Binding-site contacts:
Ligand atom N1 contacts residue NAP1 of chain 1.M at 2.8 Å (h-bond).
Ligand atom CAJ contacts residue PHE117 of chain 1.D at 4.0 Å (hydrophobic).
Ligand atom CAM contacts residue NAP1 of chain 1.M at 3.5 Å.
Ligand atom NAN contacts residue SER115 of chain 1.D at 2.9 Å (h-bond).
Ligand atom NAG contacts residue NAP1 of chain 1.M at 3.5 Å.
Ligand atom C6 contacts residue PHE117 of chain 1.D at 3.6 Å (hydrophobic).
Ligand atom C4 contacts residue PHE117 of chain 1.D at 3.6 Å (hydrophobic).
Ligand atom C6 contacts residue NAP1 of chain 1.M at 3.6 Å.
Ligand atom CAI contacts residue NAP1 of chain 1.M at 3.5 Å.
Ligand atom C2 contacts residue PHE117 of chain 1.D at 3.3 Å (hydrophobic).
Ligand atom NAO contacts residue ARG34 of chain 1.D at 3.5 Å (salt-bridge).
Ligand atom NAN contacts residue NAP1 of chain 1.M at 3.0 Å (h-bond).
Ligand atom CAK contacts residue GLY225 of chain 1.D at 3.9 Å.
Ligand atom CAH contacts residue NAP1 of chain 1.M at 3.2 Å.
Ligand atom N3 contacts residue PHE117 of chain 1.D at 3.7 Å.
Ligand atom N1 contacts residue TYR194 of chain 1.D at 3.6 Å.
Ligand atom NAN contacts residue PHE117 of chain 1.D at 3.6 Å.
Ligand atom C2 contacts residue SER115 of chain 1.D at 3.8 Å.
Ligand atom N1 contacts residue SER115 of chain 1.D at 3.9 Å.
Ligand atom CAJ contacts residue NAP1 of chain 1.M at 3.3 Å.
Ligand atom CAH contacts residue PHE117 of chain 1.D at 3.7 Å (hydrophobic).
Ligand atom CAM contacts residue PHE117 of chain 1.D at 3.9 Å (hydrophobic).
Ligand atom C6 contacts residue TYR194 of chain 1.D at 3.6 Å (hydrophobic).
Ligand atom CAH contacts residue TYR194 of chain 1.D at 3.9 Å (hydrophobic).
Ligand atom NAG contacts residue PHE117 of chain 1.D at 3.6 Å.
Ligand atom CAL contacts residue NAP1 of chain 1.M at 3.7 Å.
Ligand atom C5 contacts residue PHE117 of chain 1.D at 3.6 Å (hydrophobic).
Ligand atom N1 contacts residue PHE117 of chain 1.D at 3.5 Å.
Ligand atom OAP contacts residue NAP1 of chain 1.M at 4.0 Å.
Ligand atom CAK contacts residue NAP1 of chain 1.M at 3.8 Å.
Ligand atom C2 contacts residue NAP1 of chain 1.M at 3.3 Å.
Ligand atom NAG contacts residue ASP181 of chain 1.D at 3.8 Å.
Ligand atom NAO contacts residue NAP1 of chain 1.M at 3.5 Å (h-bond).
Ligand atom NAG contacts residue TYR194 of chain 1.D at 2.9 Å (h-bond).
Ligand atom CAJ contacts residue ASP181 of chain 1.D at 3.6 Å.
Ligand atom C5 contacts residue NAP1 of chain 1.M at 3.7 Å.
Ligand atom NAO contacts residue PHE117 of chain 1.D at 4.0 Å.
Ligand atom CAI contacts residue PHE117 of chain 1.D at 3.7 Å (hydrophobic).
Ligand atom C4 contacts residue NAP1 of chain 1.M at 3.6 Å.
Ligand atom N3 contacts residue NAP1 of chain 1.M at 2.8 Å (h-bond).

A small-molecule ligand and the protein it binds are described below.
Small molecule (SMILES): Nc1nc(N)c2c(n1)[nH]c1ccc(O)cc12

Sequence of chain 1.D:
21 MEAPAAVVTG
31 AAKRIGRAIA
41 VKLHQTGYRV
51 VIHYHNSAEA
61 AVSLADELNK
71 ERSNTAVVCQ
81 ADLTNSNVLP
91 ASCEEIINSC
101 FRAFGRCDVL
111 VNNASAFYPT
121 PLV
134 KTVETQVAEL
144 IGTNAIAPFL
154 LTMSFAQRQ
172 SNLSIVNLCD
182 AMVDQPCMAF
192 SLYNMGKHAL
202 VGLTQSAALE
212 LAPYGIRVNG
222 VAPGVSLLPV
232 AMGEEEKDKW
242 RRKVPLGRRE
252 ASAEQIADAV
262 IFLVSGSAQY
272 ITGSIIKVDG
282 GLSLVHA